The protein below binds the small molecule below.
Small molecule (SMILES): N[C@@H](CO)C(=O)O

Sequence of chain 1.D:
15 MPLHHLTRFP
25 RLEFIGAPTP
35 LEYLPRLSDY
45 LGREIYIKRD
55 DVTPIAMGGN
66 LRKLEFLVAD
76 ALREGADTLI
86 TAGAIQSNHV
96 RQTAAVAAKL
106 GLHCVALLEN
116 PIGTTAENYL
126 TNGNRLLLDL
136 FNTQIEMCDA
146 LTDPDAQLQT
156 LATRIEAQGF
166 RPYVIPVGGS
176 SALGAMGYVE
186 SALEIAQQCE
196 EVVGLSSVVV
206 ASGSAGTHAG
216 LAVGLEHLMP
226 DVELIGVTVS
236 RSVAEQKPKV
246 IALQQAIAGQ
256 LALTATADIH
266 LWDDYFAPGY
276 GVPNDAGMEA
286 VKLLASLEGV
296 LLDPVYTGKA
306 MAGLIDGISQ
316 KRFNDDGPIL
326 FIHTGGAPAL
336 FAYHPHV

Binding-site contacts:
Ligand atom CA contacts residue GLY173 of chain 1.D at 4.2 Å.
Ligand atom N contacts residue LLP65 of chain 1.D at 3.7 Å.
Ligand atom C contacts residue HIS94 of chain 1.D at 3.5 Å.
Ligand atom CB contacts residue HIS94 of chain 1.D at 4.3 Å.
Ligand atom CA contacts residue SER92 of chain 1.D at 3.6 Å.
Ligand atom O contacts residue TYR301 of chain 1.D at 2.5 Å (h-bond).
Ligand atom OXT contacts residue SER92 of chain 1.D at 3.5 Å (h-bond).
Ligand atom CB contacts residue SER92 of chain 1.D at 3.0 Å.
Ligand atom CA contacts residue TYR301 of chain 1.D at 3.3 Å (hydrophobic).
Ligand atom O contacts residue LLP65 of chain 1.D at 4.0 Å.
Ligand atom OG contacts residue ALA89 of chain 1.D at 3.6 Å (h-bond).
Ligand atom C contacts residue TYR275 of chain 1.D at 4.4 Å (hydrophobic).
Ligand atom O contacts residue HIS94 of chain 1.D at 4.0 Å.
Ligand atom C contacts residue TYR301 of chain 1.D at 3.1 Å (hydrophobic).
Ligand atom CA contacts residue LLP65 of chain 1.D at 3.9 Å.
Ligand atom CB contacts residue TYR275 of chain 1.D at 4.2 Å (hydrophobic).
Ligand atom C contacts residue ASN93 of chain 1.D at 3.5 Å.
Ligand atom CB contacts residue ALA89 of chain 1.D at 4.4 Å (hydrophobic).
Ligand atom N contacts residue TYR275 of chain 1.D at 3.8 Å.
Ligand atom O contacts residue SER92 of chain 1.D at 3.5 Å.
Ligand atom OG contacts residue TYR275 of chain 1.D at 3.0 Å (h-bond).
Ligand atom CA contacts residue TYR275 of chain 1.D at 4.3 Å (hydrophobic).
Ligand atom OXT contacts residue HIS94 of chain 1.D at 2.6 Å (h-bond).
Ligand atom OG contacts residue GLY88 of chain 1.D at 4.0 Å.
Ligand atom C contacts residue SER92 of chain 1.D at 3.3 Å.
Ligand atom CB contacts residue TYR301 of chain 1.D at 4.1 Å (hydrophobic).
Ligand atom O contacts residue ASN93 of chain 1.D at 3.1 Å (h-bond).
Ligand atom CB contacts residue GLY173 of chain 1.D at 4.5 Å.
Ligand atom OG contacts residue TYR301 of chain 1.D at 3.6 Å.
Ligand atom OXT contacts residue TYR301 of chain 1.D at 4.1 Å.
Ligand atom CA contacts residue HIS94 of chain 1.D at 3.9 Å.
Ligand atom O contacts residue TYR275 of chain 1.D at 3.6 Å.
Ligand atom OXT contacts residue ASN93 of chain 1.D at 3.2 Å (h-bond).
Ligand atom C contacts residue LLP65 of chain 1.D at 3.5 Å.
Ligand atom CB contacts residue GLY88 of chain 1.D at 4.1 Å.
Ligand atom OXT contacts residue LLP65 of chain 1.D at 2.9 Å (h-bond).
Ligand atom OG contacts residue SER92 of chain 1.D at 3.6 Å.
Ligand atom N contacts residue TYR301 of chain 1.D at 2.6 Å (h-bond).